Binding-site contacts:
Ligand atom C4 contacts residue ASN820 of chain 1.A at 4.3 Å.
Ligand atom C1 contacts residue SER822 of chain 1.A at 3.6 Å.
Ligand atom C8 contacts residue ASN820 of chain 1.A at 4.4 Å.
Ligand atom C6 contacts residue GLN823 of chain 1.A at 4.1 Å.
Ligand atom O6 contacts residue GLN823 of chain 1.A at 3.2 Å (h-bond).
Ligand atom C1 contacts residue GLN823 of chain 1.A at 4.0 Å.
Ligand atom O5 contacts residue ASN820 of chain 1.A at 2.4 Å (h-bond).
Ligand atom O6 contacts residue SER822 of chain 1.A at 4.4 Å.
Ligand atom C1 contacts residue ASN820 of chain 1.A at 1.5 Å.
Ligand atom O5 contacts residue GLN823 of chain 1.A at 3.4 Å (h-bond).
Ligand atom C7 contacts residue ASN820 of chain 1.A at 3.2 Å.
Ligand atom C5 contacts residue ASN820 of chain 1.A at 3.7 Å.
Ligand atom C5 contacts residue GLN823 of chain 1.A at 4.0 Å.
Ligand atom N2 contacts residue ASN820 of chain 1.A at 2.9 Å (h-bond).
Ligand atom O7 contacts residue ASN820 of chain 1.A at 3.1 Å (h-bond).
Ligand atom O5 contacts residue SER822 of chain 1.A at 3.8 Å.
Ligand atom C5 contacts residue SER822 of chain 1.A at 4.0 Å.
Ligand atom C2 contacts residue ASN820 of chain 1.A at 2.5 Å.
Ligand atom C3 contacts residue ASN820 of chain 1.A at 3.9 Å.

This protein binds this small molecule.
Small molecule (SMILES): CC(=O)N[C@H]1[C@H](O[C@H]2[C@H](O)[C@@H](NC(C)=O)CO[C@@H]2CO)O[C@H](CO)[C@@H](O)[C@@H]1O

Sequence of chain 1.A:
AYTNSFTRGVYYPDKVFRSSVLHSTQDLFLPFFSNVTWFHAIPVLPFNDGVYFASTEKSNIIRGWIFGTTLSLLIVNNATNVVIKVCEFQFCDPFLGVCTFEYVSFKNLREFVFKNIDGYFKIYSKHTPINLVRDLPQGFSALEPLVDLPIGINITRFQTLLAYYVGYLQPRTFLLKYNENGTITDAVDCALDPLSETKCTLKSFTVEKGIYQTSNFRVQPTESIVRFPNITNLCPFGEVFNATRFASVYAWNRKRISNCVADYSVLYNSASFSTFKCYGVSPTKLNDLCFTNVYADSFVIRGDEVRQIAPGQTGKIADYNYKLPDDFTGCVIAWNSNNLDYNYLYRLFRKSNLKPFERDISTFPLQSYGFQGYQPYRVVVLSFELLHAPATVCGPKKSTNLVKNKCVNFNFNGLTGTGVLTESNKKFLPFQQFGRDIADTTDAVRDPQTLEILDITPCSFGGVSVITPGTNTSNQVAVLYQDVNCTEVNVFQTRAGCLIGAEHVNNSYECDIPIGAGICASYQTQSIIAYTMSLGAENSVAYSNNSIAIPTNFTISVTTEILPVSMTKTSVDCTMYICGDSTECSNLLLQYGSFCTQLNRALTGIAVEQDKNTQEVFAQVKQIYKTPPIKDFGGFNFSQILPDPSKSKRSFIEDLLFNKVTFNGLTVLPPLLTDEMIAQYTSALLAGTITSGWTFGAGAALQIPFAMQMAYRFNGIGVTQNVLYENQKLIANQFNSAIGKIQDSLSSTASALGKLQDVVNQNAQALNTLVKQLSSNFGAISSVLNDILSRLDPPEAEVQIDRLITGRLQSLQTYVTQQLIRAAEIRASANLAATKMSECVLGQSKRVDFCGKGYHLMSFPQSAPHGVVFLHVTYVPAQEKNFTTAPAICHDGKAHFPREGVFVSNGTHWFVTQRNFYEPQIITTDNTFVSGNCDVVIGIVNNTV